Binding-site contacts:
Ligand atom O3B contacts residue GLY24 of chain 1.T at 3.1 Å (h-bond).
Ligand atom O2G contacts residue GLY72 of chain 1.T at 3.2 Å (h-bond).
Ligand atom N1 contacts residue LYS128 of chain 1.T at 3.5 Å.
Ligand atom C6 contacts residue LYS128 of chain 1.T at 3.4 Å.
Ligand atom O2' contacts residue LEU41 of chain 1.T at 2.9 Å.
Ligand atom N1 contacts residue ASP130 of chain 1.T at 2.6 Å (salt-bridge).
Ligand atom O3A contacts residue GLY26 of chain 1.T at 2.9 Å.
Ligand atom N2 contacts residue ASP130 of chain 1.T at 2.8 Å (salt-bridge).
Ligand atom N2 contacts residue LEU159 of chain 1.T at 3.6 Å.
Ligand atom N2 contacts residue LEU131 of chain 1.T at 3.4 Å.
Ligand atom C6 contacts residue ASP130 of chain 1.T at 3.5 Å.
Ligand atom O2' contacts residue ASN40 of chain 1.T at 2.5 Å (h-bond).
Ligand atom O2B contacts residue MG1 of chain 1.HB at 2.3 Å.
Ligand atom O1B contacts residue VAL25 of chain 1.T at 3.4 Å (h-bond).
Ligand atom C5 contacts residue LYS128 of chain 1.T at 3.5 Å.
Ligand atom O3G contacts residue THR46 of chain 1.T at 2.3 Å (h-bond).
Ligand atom S1G contacts residue SER45 of chain 1.T at 3.4 Å.
Ligand atom N7 contacts residue ASN127 of chain 1.T at 3.2 Å (h-bond).
Ligand atom C5' contacts residue GLY24 of chain 1.T at 3.5 Å.
Ligand atom O1B contacts residue LYS27 of chain 1.T at 3.0 Å (salt-bridge).
Ligand atom O3' contacts residue LEU41 of chain 1.T at 2.2 Å (h-bond).
Ligand atom O3' contacts residue GLY37 of chain 1.S at 3.5 Å.
Ligand atom PG contacts residue MG1 of chain 1.HB at 3.3 Å.
Ligand atom O2B contacts residue SER28 of chain 1.T at 2.7 Å (h-bond).
Ligand atom C2' contacts residue ASN40 of chain 1.T at 3.3 Å.
Ligand atom O6 contacts residue LEU159 of chain 1.T at 3.5 Å (h-bond).
Ligand atom C2 contacts residue ASP130 of chain 1.T at 3.4 Å.
Ligand atom O6 contacts residue ASN127 of chain 1.T at 3.2 Å (h-bond).
Ligand atom PB contacts residue LYS27 of chain 1.T at 3.4 Å.
Ligand atom PA contacts residue ASN29 of chain 1.T at 3.6 Å.
Ligand atom O6 contacts residue ALA158 of chain 1.T at 3.0 Å (h-bond).
Ligand atom O2' contacts residue PHE39 of chain 1.T at 3.2 Å.
Ligand atom C3' contacts residue LEU41 of chain 1.T at 3.2 Å (hydrophobic).
Ligand atom O3G contacts residue MG1 of chain 1.HB at 1.8 Å.
Ligand atom O3G contacts residue SER28 of chain 1.T at 3.2 Å (h-bond).
Ligand atom O6 contacts residue SER157 of chain 1.T at 3.4 Å.
Ligand atom O1A contacts residue ASN29 of chain 1.T at 2.3 Å (h-bond).
Ligand atom O6 contacts residue LYS128 of chain 1.T at 3.2 Å.
Ligand atom O1B contacts residue GLY26 of chain 1.T at 3.0 Å (h-bond).
Ligand atom O3A contacts residue LYS27 of chain 1.T at 3.4 Å (salt-bridge).

Sequence of chain 1.T:
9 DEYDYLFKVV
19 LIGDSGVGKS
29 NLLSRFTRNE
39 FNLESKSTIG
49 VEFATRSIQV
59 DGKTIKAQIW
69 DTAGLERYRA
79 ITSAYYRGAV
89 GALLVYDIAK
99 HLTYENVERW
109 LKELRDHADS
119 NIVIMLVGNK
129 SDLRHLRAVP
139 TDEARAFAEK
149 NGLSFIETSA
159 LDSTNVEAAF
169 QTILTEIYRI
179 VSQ

Sequence of chain 1.S:
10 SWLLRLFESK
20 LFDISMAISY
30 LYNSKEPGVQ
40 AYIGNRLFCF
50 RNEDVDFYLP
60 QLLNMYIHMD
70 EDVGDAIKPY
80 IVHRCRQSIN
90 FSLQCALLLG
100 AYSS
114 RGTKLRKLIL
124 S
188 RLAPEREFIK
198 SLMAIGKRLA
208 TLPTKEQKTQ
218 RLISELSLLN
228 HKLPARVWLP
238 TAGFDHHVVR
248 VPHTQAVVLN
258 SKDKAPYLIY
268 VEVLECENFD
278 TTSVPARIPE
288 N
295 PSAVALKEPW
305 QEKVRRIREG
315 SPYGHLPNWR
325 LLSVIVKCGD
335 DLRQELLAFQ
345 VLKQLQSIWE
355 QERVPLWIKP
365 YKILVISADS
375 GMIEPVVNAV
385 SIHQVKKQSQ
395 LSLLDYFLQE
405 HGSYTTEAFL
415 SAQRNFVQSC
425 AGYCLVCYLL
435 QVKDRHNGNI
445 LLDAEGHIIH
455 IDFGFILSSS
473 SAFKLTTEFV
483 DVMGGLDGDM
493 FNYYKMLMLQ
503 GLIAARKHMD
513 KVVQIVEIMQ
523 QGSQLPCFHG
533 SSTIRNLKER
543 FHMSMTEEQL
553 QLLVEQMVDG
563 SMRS

The protein below binds the small molecule below.
Small molecule (SMILES): Nc1nc2c(ncn2[C@@H]2O[C@H](CO[P](=O)(O)O[P](=O)(O)OP(O)(O)=S)[C@@H](O)[C@H]2O)c(=O)[nH]1